Sequence of chain 1.A:
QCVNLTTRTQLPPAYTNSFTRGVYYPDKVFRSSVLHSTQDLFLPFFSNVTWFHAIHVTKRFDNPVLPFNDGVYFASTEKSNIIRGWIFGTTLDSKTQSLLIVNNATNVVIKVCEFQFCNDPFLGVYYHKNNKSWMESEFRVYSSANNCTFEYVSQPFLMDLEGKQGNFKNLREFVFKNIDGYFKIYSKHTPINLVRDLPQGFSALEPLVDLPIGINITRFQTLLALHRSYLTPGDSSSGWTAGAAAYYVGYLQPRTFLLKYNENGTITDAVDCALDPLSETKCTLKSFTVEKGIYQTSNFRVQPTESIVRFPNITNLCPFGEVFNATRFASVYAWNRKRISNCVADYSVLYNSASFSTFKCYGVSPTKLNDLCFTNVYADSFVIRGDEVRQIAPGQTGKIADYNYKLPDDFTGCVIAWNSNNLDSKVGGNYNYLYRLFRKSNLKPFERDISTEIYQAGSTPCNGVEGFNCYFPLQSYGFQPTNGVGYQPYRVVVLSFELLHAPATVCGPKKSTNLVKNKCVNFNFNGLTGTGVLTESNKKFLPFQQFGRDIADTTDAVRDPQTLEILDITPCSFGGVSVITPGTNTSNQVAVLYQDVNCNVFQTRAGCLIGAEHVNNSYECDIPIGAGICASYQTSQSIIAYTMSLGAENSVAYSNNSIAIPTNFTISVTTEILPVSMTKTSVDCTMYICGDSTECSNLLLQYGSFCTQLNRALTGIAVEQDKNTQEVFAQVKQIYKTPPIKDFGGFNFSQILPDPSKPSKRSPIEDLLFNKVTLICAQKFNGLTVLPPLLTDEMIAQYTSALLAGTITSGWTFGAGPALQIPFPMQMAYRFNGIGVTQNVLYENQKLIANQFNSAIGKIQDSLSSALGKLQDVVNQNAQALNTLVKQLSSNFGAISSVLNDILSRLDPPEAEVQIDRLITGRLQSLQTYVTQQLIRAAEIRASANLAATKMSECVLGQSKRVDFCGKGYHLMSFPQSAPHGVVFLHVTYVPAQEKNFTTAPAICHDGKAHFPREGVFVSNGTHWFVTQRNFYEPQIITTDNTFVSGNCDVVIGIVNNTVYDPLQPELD

Binding-site contacts:
Ligand atom C4 contacts residue ASN635 of chain 1.A at 4.2 Å.
Ligand atom C7 contacts residue CYS636 of chain 1.A at 4.1 Å (hydrophobic).
Ligand atom C7 contacts residue ASN635 of chain 1.A at 3.2 Å.
Ligand atom N2 contacts residue ASN635 of chain 1.A at 2.9 Å (h-bond).
Ligand atom C2 contacts residue ASN635 of chain 1.A at 2.5 Å.
Ligand atom C5 contacts residue ASN635 of chain 1.A at 3.7 Å.
Ligand atom O7 contacts residue CYS636 of chain 1.A at 3.0 Å (h-bond).
Ligand atom C3 contacts residue ASN635 of chain 1.A at 3.8 Å.
Ligand atom O5 contacts residue ASN635 of chain 1.A at 2.4 Å (h-bond).
Ligand atom C1 contacts residue ASN635 of chain 1.A at 1.4 Å.
Ligand atom O7 contacts residue ASN635 of chain 1.A at 2.9 Å (h-bond).
Ligand atom C8 contacts residue ASN635 of chain 1.A at 4.4 Å.
Ligand atom O6 contacts residue ASN635 of chain 1.A at 4.5 Å.

The small molecule below binds the protein below.
Small molecule (SMILES): CC(=O)N[C@@H]1[C@@H](O)[C@H](O)[C@@H](CO)O[C@H]1O